The small molecule below binds the protein below.
Small molecule (SMILES): C[N+](C)(C)CCS

Sequence of chain 2.A:
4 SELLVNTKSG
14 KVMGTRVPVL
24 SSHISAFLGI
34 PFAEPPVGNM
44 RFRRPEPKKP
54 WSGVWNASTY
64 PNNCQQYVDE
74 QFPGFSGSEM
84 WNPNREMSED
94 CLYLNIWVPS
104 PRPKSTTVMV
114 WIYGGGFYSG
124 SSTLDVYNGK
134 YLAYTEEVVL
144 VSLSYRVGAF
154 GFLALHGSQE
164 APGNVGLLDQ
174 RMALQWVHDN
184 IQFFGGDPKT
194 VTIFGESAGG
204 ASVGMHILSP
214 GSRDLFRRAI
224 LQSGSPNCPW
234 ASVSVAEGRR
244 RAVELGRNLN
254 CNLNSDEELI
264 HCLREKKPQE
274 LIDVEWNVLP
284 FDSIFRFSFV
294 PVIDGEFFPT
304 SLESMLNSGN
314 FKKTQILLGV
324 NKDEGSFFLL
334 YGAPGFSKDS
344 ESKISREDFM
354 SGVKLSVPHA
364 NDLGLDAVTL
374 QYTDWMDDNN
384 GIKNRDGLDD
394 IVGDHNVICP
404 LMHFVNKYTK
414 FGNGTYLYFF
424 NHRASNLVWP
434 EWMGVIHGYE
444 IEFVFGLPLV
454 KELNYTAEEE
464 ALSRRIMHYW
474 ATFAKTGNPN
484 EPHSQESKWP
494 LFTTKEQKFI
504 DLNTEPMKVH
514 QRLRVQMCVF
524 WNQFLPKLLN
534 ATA

Binding-site contacts:
Ligand atom C4 contacts residue HIS440 of chain 2.A at 3.5 Å.
Ligand atom C4 contacts residue TYR442 of chain 2.A at 4.1 Å (hydrophobic).
Ligand atom C5 contacts residue PHE330 of chain 2.A at 3.7 Å (hydrophobic).
Ligand atom SD contacts residue GLY117 of chain 2.A at 4.1 Å.
Ligand atom C1 contacts residue TRP84 of chain 2.A at 4.1 Å (hydrophobic).
Ligand atom C3 contacts residue PHE330 of chain 2.A at 3.8 Å (hydrophobic).
Ligand atom C4 contacts residue PHE330 of chain 2.A at 3.9 Å (hydrophobic).
Ligand atom N1 contacts residue HIS440 of chain 2.A at 4.0 Å.
Ligand atom C3 contacts residue HIS440 of chain 2.A at 3.8 Å.
Ligand atom SD contacts residue TRP84 of chain 2.A at 4.0 Å.
Ligand atom C2 contacts residue HIS440 of chain 2.A at 3.8 Å.
Ligand atom C5 contacts residue TRP84 of chain 2.A at 3.7 Å (hydrophobic).
Ligand atom N1 contacts residue TRP84 of chain 2.A at 4.2 Å.
Ligand atom C2 contacts residue TRP84 of chain 2.A at 3.6 Å (hydrophobic).
Ligand atom C4 contacts residue TRP84 of chain 2.A at 3.4 Å (hydrophobic).
Ligand atom SD contacts residue GLU199 of chain 2.A at 3.2 Å (salt-bridge).
Ligand atom N1 contacts residue PHE330 of chain 2.A at 4.2 Å.
Ligand atom SD contacts residue TYR130 of chain 2.A at 4.2 Å.
Ligand atom SD contacts residue GLY118 of chain 2.A at 4.0 Å.